The small molecule below binds the protein below.
Small molecule (SMILES): CC(C)[C@H](NC(=O)[C@@H](N)CC1=NC=NC1)C(=O)N1CCC[C@H]1C(=O)/N=C/C(=O)NCC(=O)NCC(=O)N[C@H](C=O)CO

Sequence of chain 1.K:
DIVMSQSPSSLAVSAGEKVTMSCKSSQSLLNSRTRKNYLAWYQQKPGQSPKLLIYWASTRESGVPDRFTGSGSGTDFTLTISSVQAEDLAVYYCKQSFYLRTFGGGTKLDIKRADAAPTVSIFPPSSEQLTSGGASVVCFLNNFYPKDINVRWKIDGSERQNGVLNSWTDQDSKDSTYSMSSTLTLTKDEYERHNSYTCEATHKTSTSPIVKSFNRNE

Binding-site contacts:
Ligand atom CB contacts residue TYR59 of chain 1.J at 3.7 Å (hydrophobic).
Ligand atom N contacts residue TYR101 of chain 1.J at 3.0 Å (h-bond).
Ligand atom O contacts residue SER32 of chain 1.K at 3.6 Å.
Ligand atom C contacts residue PHE105 of chain 1.J at 3.7 Å (hydrophobic).
Ligand atom N contacts residue TYR101 of chain 1.J at 3.6 Å.
Ligand atom ND1 contacts residue SER57 of chain 1.J at 3.2 Å (h-bond).
Ligand atom CE1 contacts residue SER57 of chain 1.J at 3.4 Å.
Ligand atom O contacts residue TYR101 of chain 1.J at 3.4 Å.
Ligand atom CA contacts residue TYR101 of chain 1.J at 3.4 Å (hydrophobic).
Ligand atom CE1 contacts residue GLU50 of chain 1.J at 3.6 Å.
Ligand atom CD contacts residue TYR59 of chain 1.J at 3.5 Å (hydrophobic).
Ligand atom C contacts residue LEU100 of chain 1.K at 3.7 Å (hydrophobic).
Ligand atom CA contacts residue PHE98 of chain 1.K at 3.2 Å (hydrophobic).
Ligand atom C contacts residue TYR101 of chain 1.J at 3.6 Å (hydrophobic).
Ligand atom N contacts residue PHE98 of chain 1.K at 3.0 Å (h-bond).
Ligand atom CB contacts residue LEU100 of chain 1.K at 3.6 Å (hydrophobic).
Ligand atom O contacts residue ARG101 of chain 1.K at 3.1 Å (salt-bridge).
Ligand atom CA contacts residue SER97 of chain 1.K at 3.6 Å.
Ligand atom CG contacts residue TYR59 of chain 1.J at 3.6 Å (hydrophobic).
Ligand atom CE1 contacts residue TYR59 of chain 1.J at 3.3 Å (hydrophobic).
Ligand atom CD2 contacts residue VAL33 of chain 1.J at 3.7 Å (hydrophobic).
Ligand atom N contacts residue TYR59 of chain 1.J at 3.5 Å.
Ligand atom ND1 contacts residue TYR59 of chain 1.J at 3.6 Å.
Ligand atom ND1 contacts residue PHE52 of chain 1.J at 3.6 Å.
Ligand atom NE2 contacts residue GLU50 of chain 1.J at 2.9 Å (salt-bridge).
Ligand atom CB contacts residue PHE52 of chain 1.J at 3.7 Å (hydrophobic).
Ligand atom C contacts residue TYR59 of chain 1.J at 3.6 Å (hydrophobic).
Ligand atom O contacts residue TYR99 of chain 1.K at 3.7 Å.
Ligand atom O contacts residue TYR59 of chain 1.J at 3.1 Å (h-bond).
Ligand atom N contacts residue SER97 of chain 1.K at 3.0 Å (h-bond).
Ligand atom CG1 contacts residue TYR101 of chain 1.J at 3.6 Å (hydrophobic).
Ligand atom CA contacts residue TYR59 of chain 1.J at 3.7 Å (hydrophobic).
Ligand atom O contacts residue LEU100 of chain 1.K at 2.7 Å (h-bond).
Ligand atom C contacts residue PHE98 of chain 1.K at 3.2 Å (hydrophobic).
Ligand atom CA contacts residue TYR38 of chain 1.K at 3.7 Å (hydrophobic).
Ligand atom CD2 contacts residue PHE52 of chain 1.J at 3.5 Å (hydrophobic).
Ligand atom O contacts residue SER32 of chain 1.K at 3.6 Å.
Ligand atom CG contacts residue PHE52 of chain 1.J at 3.3 Å (hydrophobic).
Ligand atom CB contacts residue SER57 of chain 1.J at 3.4 Å.
Ligand atom CG2 contacts residue TYR101 of chain 1.J at 3.5 Å (hydrophobic).

Sequence of chain 1.J:
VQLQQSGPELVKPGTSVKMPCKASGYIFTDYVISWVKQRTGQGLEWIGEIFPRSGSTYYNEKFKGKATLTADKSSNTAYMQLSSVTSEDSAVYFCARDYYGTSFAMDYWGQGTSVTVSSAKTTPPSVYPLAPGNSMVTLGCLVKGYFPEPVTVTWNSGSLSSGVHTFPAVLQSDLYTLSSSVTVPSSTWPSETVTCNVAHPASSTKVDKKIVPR